Binding-site contacts:
Ligand atom C5 contacts residue TRP477 of chain 1.A at 4.3 Å (hydrophobic).
Ligand atom O6 contacts residue TRP477 of chain 1.A at 4.3 Å.
Ligand atom O2 contacts residue HIS140 of chain 1.A at 3.5 Å.
Ligand atom O4 contacts residue TYR347 of chain 1.A at 4.0 Å.
Ligand atom C2 contacts residue TRP477 of chain 1.A at 4.3 Å (hydrophobic).
Ligand atom O3 contacts residue GLU420 of chain 1.A at 2.7 Å (salt-bridge).
Ligand atom O5 contacts residue GLN36 of chain 1.A at 4.3 Å.
Ligand atom O2 contacts residue TRP477 of chain 1.A at 3.8 Å.
Ligand atom O3 contacts residue TYR347 of chain 1.A at 3.4 Å (h-bond).
Ligand atom C1 contacts residue GLU476 of chain 1.A at 3.1 Å.
Ligand atom C6 contacts residue PHE485 of chain 1.A at 3.9 Å (hydrophobic).
Ligand atom O5 contacts residue TRP469 of chain 1.A at 4.3 Å.
Ligand atom C2 contacts residue GLU420 of chain 1.A at 4.1 Å.
Ligand atom C1 contacts residue GLN36 of chain 1.A at 3.5 Å.
Ligand atom C1 contacts residue TRP469 of chain 1.A at 3.8 Å (hydrophobic).
Ligand atom O6 contacts residue PHE485 of chain 1.A at 3.8 Å.
Ligand atom C4 contacts residue GLN186 of chain 1.A at 4.3 Å.
Ligand atom C3 contacts residue TYR347 of chain 1.A at 4.0 Å (hydrophobic).
Ligand atom O1 contacts residue TRP469 of chain 1.A at 2.7 Å (h-bond).
Ligand atom C6 contacts residue GLU476 of chain 1.A at 3.6 Å.
Ligand atom C2 contacts residue TYR347 of chain 1.A at 4.2 Å (hydrophobic).
Ligand atom O1 contacts residue GLU476 of chain 1.A at 2.7 Å (salt-bridge).
Ligand atom C4 contacts residue TYR347 of chain 1.A at 4.0 Å (hydrophobic).
Ligand atom O2 contacts residue GLU420 of chain 1.A at 4.1 Å.
Ligand atom O1 contacts residue GLN36 of chain 1.A at 3.1 Å (h-bond).
Ligand atom C2 contacts residue TRP469 of chain 1.A at 3.7 Å (hydrophobic).
Ligand atom C3 contacts residue GLU420 of chain 1.A at 3.9 Å.
Ligand atom C3 contacts residue GLN186 of chain 1.A at 3.2 Å.
Ligand atom C5 contacts residue GLU476 of chain 1.A at 3.7 Å.
Ligand atom C6 contacts residue TRP392 of chain 1.A at 4.2 Å (hydrophobic).
Ligand atom O5 contacts residue GLU476 of chain 1.A at 2.5 Å (salt-bridge).
Ligand atom C1 contacts residue TRP477 of chain 1.A at 3.6 Å (hydrophobic).
Ligand atom O5 contacts residue TRP477 of chain 1.A at 4.0 Å.
Ligand atom C2 contacts residue GLN186 of chain 1.A at 4.3 Å.
Ligand atom O6 contacts residue GLU476 of chain 1.A at 2.6 Å (salt-bridge).
Ligand atom O2 contacts residue GLN36 of chain 1.A at 3.6 Å (h-bond).
Ligand atom O4 contacts residue GLN186 of chain 1.A at 4.1 Å.
Ligand atom O3 contacts residue GLN186 of chain 1.A at 2.3 Å (h-bond).
Ligand atom O2 contacts residue TRP469 of chain 1.A at 3.6 Å.
Ligand atom O2 contacts residue GLN186 of chain 1.A at 4.1 Å.

This protein binds this small molecule.
Small molecule (SMILES): OC[C@H]1O[C@@H](O)[C@H](O)[C@@H](O)[C@@H]1O

Sequence of chain 1.A:
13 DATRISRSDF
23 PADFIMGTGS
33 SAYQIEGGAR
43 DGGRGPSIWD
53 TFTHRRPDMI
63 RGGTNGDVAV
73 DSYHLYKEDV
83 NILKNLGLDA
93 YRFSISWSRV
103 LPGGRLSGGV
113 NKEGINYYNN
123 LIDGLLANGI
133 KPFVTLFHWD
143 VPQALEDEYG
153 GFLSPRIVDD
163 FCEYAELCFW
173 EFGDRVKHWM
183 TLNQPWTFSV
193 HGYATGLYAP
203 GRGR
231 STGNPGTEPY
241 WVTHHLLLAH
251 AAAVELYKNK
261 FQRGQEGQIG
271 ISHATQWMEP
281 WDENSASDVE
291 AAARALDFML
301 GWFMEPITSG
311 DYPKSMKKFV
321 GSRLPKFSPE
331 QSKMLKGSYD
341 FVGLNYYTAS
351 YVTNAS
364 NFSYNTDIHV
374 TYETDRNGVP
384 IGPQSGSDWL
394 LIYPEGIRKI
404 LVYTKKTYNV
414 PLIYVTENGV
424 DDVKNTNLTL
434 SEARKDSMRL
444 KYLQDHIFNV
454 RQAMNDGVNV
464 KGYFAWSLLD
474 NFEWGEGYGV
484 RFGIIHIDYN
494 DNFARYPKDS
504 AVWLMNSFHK